A small-molecule ligand and the protein it binds are described below.
Small molecule (SMILES): CC(=O)N[C@@H]1[C@@H](O)[C@H](O)[C@@H](CO)O[C@H]1O

Binding-site contacts:
Ligand atom C1 contacts residue ASN888 of chain 1.B at 1.4 Å.
Ligand atom C8 contacts residue ASN888 of chain 1.B at 4.1 Å.
Ligand atom C4 contacts residue ASN888 of chain 1.B at 4.2 Å.
Ligand atom O6 contacts residue ASN888 of chain 1.B at 4.5 Å.
Ligand atom C2 contacts residue ASN888 of chain 1.B at 2.5 Å.
Ligand atom C5 contacts residue ASN888 of chain 1.B at 3.7 Å.
Ligand atom N2 contacts residue ASN888 of chain 1.B at 2.9 Å (h-bond).
Ligand atom C7 contacts residue ASN888 of chain 1.B at 3.5 Å.
Ligand atom C3 contacts residue ASN888 of chain 1.B at 3.8 Å.
Ligand atom O7 contacts residue ASN888 of chain 1.B at 3.7 Å.
Ligand atom O5 contacts residue ASN888 of chain 1.B at 2.4 Å (h-bond).

Sequence of chain 1.B:
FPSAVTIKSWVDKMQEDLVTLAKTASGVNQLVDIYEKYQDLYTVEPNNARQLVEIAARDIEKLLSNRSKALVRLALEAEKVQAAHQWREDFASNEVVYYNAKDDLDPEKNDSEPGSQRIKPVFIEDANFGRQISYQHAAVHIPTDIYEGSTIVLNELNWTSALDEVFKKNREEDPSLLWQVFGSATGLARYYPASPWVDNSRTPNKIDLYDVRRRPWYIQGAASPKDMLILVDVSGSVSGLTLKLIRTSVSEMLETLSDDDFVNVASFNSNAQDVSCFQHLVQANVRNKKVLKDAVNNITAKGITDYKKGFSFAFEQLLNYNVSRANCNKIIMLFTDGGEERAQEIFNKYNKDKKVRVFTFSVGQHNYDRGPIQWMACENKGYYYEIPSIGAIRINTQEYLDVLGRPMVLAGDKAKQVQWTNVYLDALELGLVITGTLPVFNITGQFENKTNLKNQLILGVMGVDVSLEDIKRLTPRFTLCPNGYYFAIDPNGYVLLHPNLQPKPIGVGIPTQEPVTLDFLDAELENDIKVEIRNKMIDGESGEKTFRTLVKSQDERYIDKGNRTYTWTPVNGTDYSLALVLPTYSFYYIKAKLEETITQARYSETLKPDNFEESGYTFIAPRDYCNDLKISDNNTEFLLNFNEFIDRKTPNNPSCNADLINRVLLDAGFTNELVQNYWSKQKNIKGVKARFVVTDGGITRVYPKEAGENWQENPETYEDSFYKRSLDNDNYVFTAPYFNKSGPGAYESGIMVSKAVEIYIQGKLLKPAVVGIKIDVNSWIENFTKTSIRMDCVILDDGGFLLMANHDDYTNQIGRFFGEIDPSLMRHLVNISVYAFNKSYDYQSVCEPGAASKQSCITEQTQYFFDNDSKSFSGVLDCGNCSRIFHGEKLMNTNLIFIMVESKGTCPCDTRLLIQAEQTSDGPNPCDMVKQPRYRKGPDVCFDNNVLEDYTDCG